This protein binds this small molecule.
Small molecule (SMILES): COc1ccc2c(=O)n(C)c3c(C)nc(-c4ccccc4Cl)n3c2c1

Sequence of chain 1.A:
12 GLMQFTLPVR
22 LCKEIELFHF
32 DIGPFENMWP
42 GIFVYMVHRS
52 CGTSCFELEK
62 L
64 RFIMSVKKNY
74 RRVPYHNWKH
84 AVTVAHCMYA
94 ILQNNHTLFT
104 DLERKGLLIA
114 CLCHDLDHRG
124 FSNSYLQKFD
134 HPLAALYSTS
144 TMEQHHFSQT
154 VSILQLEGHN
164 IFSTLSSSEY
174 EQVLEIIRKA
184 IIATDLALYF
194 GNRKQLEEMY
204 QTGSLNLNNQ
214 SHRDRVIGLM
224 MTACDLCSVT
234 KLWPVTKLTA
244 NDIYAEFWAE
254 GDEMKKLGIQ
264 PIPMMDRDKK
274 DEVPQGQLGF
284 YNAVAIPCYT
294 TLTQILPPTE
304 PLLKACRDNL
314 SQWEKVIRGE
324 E

Binding-site contacts:
Ligand atom N16 contacts residue LEU229 of chain 1.A at 3.6 Å.
Ligand atom C6 contacts residue LEU189 of chain 1.A at 4.0 Å (hydrophobic).
Ligand atom C18 contacts residue LEU229 of chain 1.A at 3.9 Å (hydrophobic).
Ligand atom C15 contacts residue LEU229 of chain 1.A at 3.9 Å (hydrophobic).
Ligand atom C9 contacts residue GLN280 of chain 1.A at 4.1 Å.
Ligand atom N10 contacts residue PHE283 of chain 1.A at 3.6 Å.
Ligand atom C12 contacts residue PHE283 of chain 1.A at 3.8 Å (hydrophobic).
Ligand atom C18 contacts residue VAL232 of chain 1.A at 3.9 Å (hydrophobic).
Ligand atom C23 contacts residue ASP228 of chain 1.A at 3.9 Å.
Ligand atom C18 contacts residue TYR78 of chain 1.A at 4.1 Å (hydrophobic).
Ligand atom C17 contacts residue LEU229 of chain 1.A at 3.9 Å (hydrophobic).
Ligand atom C12 contacts residue GLN280 of chain 1.A at 3.8 Å.
Ligand atom N13 contacts residue PHE283 of chain 1.A at 3.6 Å.
Ligand atom C12 contacts residue VAL232 of chain 1.A at 3.9 Å (hydrophobic).
Ligand atom C2 contacts residue PHE283 of chain 1.A at 4.0 Å (hydrophobic).
Ligand atom C14 contacts residue PHE283 of chain 1.A at 3.5 Å (hydrophobic).
Ligand atom CL25 contacts residue HIS79 of chain 1.A at 3.8 Å.
Ligand atom O5 contacts residue LEU189 of chain 1.A at 4.0 Å.
Ligand atom N16 contacts residue TYR78 of chain 1.A at 4.0 Å.
Ligand atom C8 contacts residue PHE250 of chain 1.A at 3.8 Å (hydrophobic).
Ligand atom O11 contacts residue GLN280 of chain 1.A at 2.9 Å (h-bond).
Ligand atom C8 contacts residue PHE283 of chain 1.A at 3.3 Å (hydrophobic).
Ligand atom C9 contacts residue PHE283 of chain 1.A at 3.6 Å (hydrophobic).
Ligand atom C21 contacts residue HIS79 of chain 1.A at 3.8 Å.
Ligand atom C1 contacts residue PHE283 of chain 1.A at 3.7 Å (hydrophobic).
Ligand atom C15 contacts residue ILE246 of chain 1.A at 4.0 Å (hydrophobic).
Ligand atom C7 contacts residue PHE283 of chain 1.A at 3.3 Å (hydrophobic).
Ligand atom C12 contacts residue ILE246 of chain 1.A at 4.0 Å (hydrophobic).
Ligand atom O11 contacts residue PHE283 of chain 1.A at 3.7 Å.
Ligand atom C3 contacts residue PHE283 of chain 1.A at 3.9 Å (hydrophobic).
Ligand atom C4 contacts residue PHE283 of chain 1.A at 3.3 Å (hydrophobic).
Ligand atom C7 contacts residue PHE250 of chain 1.A at 4.0 Å (hydrophobic).
Ligand atom C24 contacts residue LEU229 of chain 1.A at 3.9 Å (hydrophobic).
Ligand atom C4 contacts residue PHE250 of chain 1.A at 3.7 Å (hydrophobic).
Ligand atom C18 contacts residue ILE246 of chain 1.A at 3.7 Å (hydrophobic).
Ligand atom C1 contacts residue LEU189 of chain 1.A at 4.1 Å (hydrophobic).
Ligand atom C3 contacts residue PHE250 of chain 1.A at 3.9 Å (hydrophobic).
Ligand atom CL25 contacts residue PHE250 of chain 1.A at 3.7 Å.
Ligand atom C3 contacts residue MET267 of chain 1.A at 3.8 Å (hydrophobic).
Ligand atom C4 contacts residue MET267 of chain 1.A at 3.7 Å (hydrophobic).